Sequence of chain 2.A:
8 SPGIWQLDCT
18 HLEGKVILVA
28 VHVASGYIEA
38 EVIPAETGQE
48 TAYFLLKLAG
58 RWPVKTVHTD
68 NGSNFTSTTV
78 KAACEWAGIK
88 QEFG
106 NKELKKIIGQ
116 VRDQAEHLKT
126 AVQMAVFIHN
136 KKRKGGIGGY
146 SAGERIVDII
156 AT

A small-molecule ligand and the protein it binds are described below.
Small molecule (SMILES): O=C(O)Cc1coc2ccc(-c3cccc(F)c3)cc12

Sequence of chain 1.A:
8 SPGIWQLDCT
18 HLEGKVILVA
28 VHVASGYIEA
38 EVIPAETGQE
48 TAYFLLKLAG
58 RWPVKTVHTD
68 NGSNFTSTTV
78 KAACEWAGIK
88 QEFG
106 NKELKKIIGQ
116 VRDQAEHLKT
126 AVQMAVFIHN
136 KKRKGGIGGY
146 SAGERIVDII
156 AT

Binding-site contacts:
Ligand atom C08 contacts residue THR125 of chain 2.A at 3.7 Å.
Ligand atom C10 contacts residue ALA80 of chain 1.A at 3.6 Å (hydrophobic).
Ligand atom F19 contacts residue TRP83 of chain 1.A at 2.7 Å.
Ligand atom O07 contacts residue TYR50 of chain 1.A at 3.2 Å.
Ligand atom C10 contacts residue THR125 of chain 2.A at 3.8 Å.
Ligand atom C06 contacts residue GLN46 of chain 1.A at 3.5 Å.
Ligand atom C02 contacts residue HIS122 of chain 2.A at 3.2 Å.
Ligand atom C06 contacts residue THR125 of chain 2.A at 3.6 Å.
Ligand atom C04 contacts residue HIS122 of chain 2.A at 3.4 Å.
Ligand atom C09 contacts residue THR125 of chain 2.A at 3.9 Å.
Ligand atom O07 contacts residue GLN46 of chain 1.A at 3.2 Å (h-bond).
Ligand atom C11 contacts residue THR125 of chain 2.A at 3.7 Å.
Ligand atom C12 contacts residue THR76 of chain 1.A at 3.6 Å.
Ligand atom C14 contacts residue MET129 of chain 2.A at 3.8 Å (hydrophobic).
Ligand atom O07 contacts residue THR125 of chain 2.A at 3.7 Å.
Ligand atom C09 contacts residue ALA49 of chain 1.A at 3.5 Å (hydrophobic).
Ligand atom C02 contacts residue GLU121 of chain 2.A at 3.4 Å.
Ligand atom O07 contacts residue SO41 of chain 1.D at 3.6 Å (h-bond).
Ligand atom C02 contacts residue THR125 of chain 2.A at 3.8 Å.
Ligand atom C06 contacts residue SO41 of chain 1.D at 3.1 Å.
Ligand atom O01 contacts residue GLU121 of chain 2.A at 3.3 Å (salt-bridge).
Ligand atom O01 contacts residue THR125 of chain 2.A at 3.4 Å (h-bond).
Ligand atom C05 contacts residue THR76 of chain 1.A at 3.8 Å.
Ligand atom C20 contacts residue MET129 of chain 2.A at 3.3 Å (hydrophobic).
Ligand atom C18 contacts residue TRP83 of chain 1.A at 3.9 Å (hydrophobic).
Ligand atom C18 contacts residue MET129 of chain 2.A at 3.7 Å (hydrophobic).
Ligand atom O03 contacts residue GLU121 of chain 2.A at 2.9 Å (salt-bridge).
Ligand atom C16 contacts residue ALA79 of chain 1.A at 3.8 Å (hydrophobic).
Ligand atom O03 contacts residue ALA120 of chain 2.A at 3.1 Å.
Ligand atom C08 contacts residue THR76 of chain 1.A at 3.9 Å.
Ligand atom C16 contacts residue GLN119 of chain 2.A at 3.7 Å.
Ligand atom O01 contacts residue HIS122 of chain 2.A at 2.4 Å (h-bond).
Ligand atom F19 contacts residue ALA79 of chain 1.A at 3.8 Å.
Ligand atom C09 contacts residue TYR50 of chain 1.A at 3.8 Å (hydrophobic).
Ligand atom C18 contacts residue ALA79 of chain 1.A at 3.8 Å (hydrophobic).
Ligand atom C12 contacts residue THR125 of chain 2.A at 3.6 Å.
Ligand atom C04 contacts residue GLN46 of chain 1.A at 3.4 Å.
Ligand atom C13 contacts residue THR76 of chain 1.A at 3.5 Å.
Ligand atom C05 contacts residue THR125 of chain 2.A at 3.6 Å.
Ligand atom C13 contacts residue THR125 of chain 2.A at 3.6 Å.